Sequence of chain 1.D:
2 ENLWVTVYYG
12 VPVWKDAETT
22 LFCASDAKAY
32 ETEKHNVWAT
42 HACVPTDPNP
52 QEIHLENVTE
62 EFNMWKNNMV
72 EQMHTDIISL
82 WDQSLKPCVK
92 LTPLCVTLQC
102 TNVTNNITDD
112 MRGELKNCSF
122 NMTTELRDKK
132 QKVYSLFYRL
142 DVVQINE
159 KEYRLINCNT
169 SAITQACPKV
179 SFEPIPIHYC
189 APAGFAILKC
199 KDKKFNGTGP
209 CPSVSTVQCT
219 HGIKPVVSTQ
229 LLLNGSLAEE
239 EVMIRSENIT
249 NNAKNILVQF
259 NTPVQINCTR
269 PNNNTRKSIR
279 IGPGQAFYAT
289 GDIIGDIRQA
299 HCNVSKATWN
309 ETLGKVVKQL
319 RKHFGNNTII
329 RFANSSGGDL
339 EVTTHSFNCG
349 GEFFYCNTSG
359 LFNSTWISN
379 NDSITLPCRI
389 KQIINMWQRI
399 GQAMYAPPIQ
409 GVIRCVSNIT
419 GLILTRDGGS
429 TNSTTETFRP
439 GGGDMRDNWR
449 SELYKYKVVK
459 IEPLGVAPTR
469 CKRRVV

The small molecule below binds the protein below.
Small molecule (SMILES): CC(=O)N[C@H]1[C@H](O[C@H]2[C@H](O)[C@@H](NC(C)=O)CO[C@@H]2CO)O[C@H](CO)[C@@H](O)[C@@H]1O

Binding-site contacts:
Ligand atom C5 contacts residue ASN271 of chain 1.D at 3.5 Å.
Ligand atom C4 contacts residue ASN271 of chain 1.D at 4.2 Å.
Ligand atom C2 contacts residue ASN271 of chain 1.D at 2.7 Å.
Ligand atom C8 contacts residue ASN271 of chain 1.D at 3.9 Å.
Ligand atom C5 contacts residue ILE292 of chain 1.D at 4.1 Å (hydrophobic).
Ligand atom C1 contacts residue ASN271 of chain 1.D at 1.4 Å.
Ligand atom C8 contacts residue VAL410 of chain 1.D at 4.4 Å (hydrophobic).
Ligand atom N2 contacts residue ASN271 of chain 1.D at 2.8 Å (h-bond).
Ligand atom O5 contacts residue ILE292 of chain 1.D at 3.6 Å.
Ligand atom O5 contacts residue ASN271 of chain 1.D at 2.3 Å (h-bond).
Ligand atom O6 contacts residue ASN271 of chain 1.D at 4.5 Å.
Ligand atom C1 contacts residue ILE292 of chain 1.D at 4.3 Å (hydrophobic).
Ligand atom O6 contacts residue ILE292 of chain 1.D at 3.3 Å.
Ligand atom C3 contacts residue ASN271 of chain 1.D at 3.9 Å.
Ligand atom C7 contacts residue ASN271 of chain 1.D at 3.8 Å.
Ligand atom C6 contacts residue ILE292 of chain 1.D at 3.8 Å (hydrophobic).